Binding-site contacts:
Ligand atom C7 contacts residue ASN236 of chain 1.F at 3.5 Å.
Ligand atom C5 contacts residue ASN236 of chain 1.F at 3.7 Å.
Ligand atom N2 contacts residue ASN236 of chain 1.F at 2.8 Å (h-bond).
Ligand atom C2 contacts residue ASP34 of chain 1.F at 4.5 Å.
Ligand atom O6 contacts residue VAL33 of chain 1.F at 4.0 Å.
Ligand atom O6 contacts residue GLY36 of chain 1.F at 4.1 Å.
Ligand atom O5 contacts residue LEU239 of chain 1.F at 3.7 Å.
Ligand atom C2 contacts residue ASN236 of chain 1.F at 2.4 Å.
Ligand atom C4 contacts residue ASN236 of chain 1.F at 4.2 Å.
Ligand atom C6 contacts residue LEU239 of chain 1.F at 4.3 Å (hydrophobic).
Ligand atom O5 contacts residue ASN236 of chain 1.F at 2.4 Å (h-bond).
Ligand atom O4 contacts residue ASP34 of chain 1.F at 3.9 Å.
Ligand atom C4 contacts residue ASP34 of chain 1.F at 4.1 Å.
Ligand atom C6 contacts residue THR32 of chain 1.F at 4.3 Å.
Ligand atom C1 contacts residue ASN236 of chain 1.F at 1.5 Å.
Ligand atom O3 contacts residue ASP34 of chain 1.F at 4.1 Å.
Ligand atom C6 contacts residue MET254 of chain 1.F at 3.6 Å (hydrophobic).
Ligand atom O6 contacts residue ASP34 of chain 1.F at 4.1 Å.
Ligand atom O5 contacts residue ARG195 of chain 1.F at 4.2 Å.
Ligand atom O6 contacts residue THR32 of chain 1.F at 3.8 Å.
Ligand atom C5 contacts residue ASP34 of chain 1.F at 4.2 Å.
Ligand atom O6 contacts residue MET254 of chain 1.F at 3.3 Å (h-bond).
Ligand atom C3 contacts residue ASN236 of chain 1.F at 3.7 Å.
Ligand atom O4 contacts residue THR32 of chain 1.F at 4.3 Å.
Ligand atom C3 contacts residue ASP34 of chain 1.F at 3.5 Å.
Ligand atom O7 contacts residue ASN236 of chain 1.F at 3.9 Å.
Ligand atom C1 contacts residue ARG195 of chain 1.F at 4.4 Å.
Ligand atom C8 contacts residue MET254 of chain 1.F at 4.5 Å (hydrophobic).

Sequence of chain 1.F:
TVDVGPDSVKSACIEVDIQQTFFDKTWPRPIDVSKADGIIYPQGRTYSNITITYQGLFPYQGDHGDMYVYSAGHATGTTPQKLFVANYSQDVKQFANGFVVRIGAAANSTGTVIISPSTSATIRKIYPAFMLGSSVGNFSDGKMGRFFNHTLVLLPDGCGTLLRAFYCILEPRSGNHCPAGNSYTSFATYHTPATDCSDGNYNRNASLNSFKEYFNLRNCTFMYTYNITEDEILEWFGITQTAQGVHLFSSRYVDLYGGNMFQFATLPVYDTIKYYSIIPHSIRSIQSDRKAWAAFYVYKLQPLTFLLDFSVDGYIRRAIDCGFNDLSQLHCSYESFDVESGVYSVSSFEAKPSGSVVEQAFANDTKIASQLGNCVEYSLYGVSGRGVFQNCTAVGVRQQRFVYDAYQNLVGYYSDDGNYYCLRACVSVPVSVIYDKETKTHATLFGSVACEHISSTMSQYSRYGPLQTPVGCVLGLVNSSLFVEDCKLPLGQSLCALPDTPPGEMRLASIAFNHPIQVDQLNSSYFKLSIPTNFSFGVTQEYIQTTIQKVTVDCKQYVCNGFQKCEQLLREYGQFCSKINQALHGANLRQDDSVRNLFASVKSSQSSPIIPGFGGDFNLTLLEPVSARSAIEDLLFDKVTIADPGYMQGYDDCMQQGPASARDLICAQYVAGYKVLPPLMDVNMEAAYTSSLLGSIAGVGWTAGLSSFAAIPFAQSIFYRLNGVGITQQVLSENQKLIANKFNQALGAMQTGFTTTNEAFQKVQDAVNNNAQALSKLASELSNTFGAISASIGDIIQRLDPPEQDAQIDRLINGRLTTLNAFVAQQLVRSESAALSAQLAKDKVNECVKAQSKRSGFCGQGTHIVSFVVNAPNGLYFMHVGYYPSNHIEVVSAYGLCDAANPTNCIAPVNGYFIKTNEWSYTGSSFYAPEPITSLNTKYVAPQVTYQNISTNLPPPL

This protein binds this small molecule.
Small molecule (SMILES): CC(=O)N[C@H]1[C@H](O[C@H]2[C@H](O)[C@@H](NC(C)=O)CO[C@@H]2CO)O[C@H](CO)[C@@H](O[C@@H]2O[C@H](CO[C@H]3O[C@H](CO)[C@@H](O)[C@H](O)[C@@H]3O)[C@@H](O)[C@H](O[C@H]3O[C@H](CO)[C@@H](O)[C@H](O)[C@@H]3O[C@H]3O[C@H](CO)[C@@H](O)[C@H](O)[C@@H]3O)[C@@H]2O)[C@@H]1O